Binding-site contacts:
Ligand atom N2 contacts residue ARG643 of chain 1.A at 3.2 Å (salt-bridge).
Ligand atom OP1 contacts residue ASP560 of chain 1.A at 2.5 Å (salt-bridge).
Ligand atom C1' contacts residue ARG643 of chain 1.A at 3.5 Å.
Ligand atom C2 contacts residue ARG643 of chain 1.A at 3.2 Å.
Ligand atom C4' contacts residue ARG643 of chain 1.A at 3.3 Å.
Ligand atom OP2 contacts residue ARG2007 of chain 1.A at 3.7 Å.
Ligand atom O4' contacts residue ARG643 of chain 1.A at 2.5 Å (salt-bridge).
Ligand atom N4 contacts residue ARG643 of chain 1.A at 3.1 Å.
Ligand atom C2 contacts residue ARG643 of chain 1.A at 3.1 Å.
Ligand atom C4 contacts residue ARG643 of chain 1.A at 3.4 Å.
Ligand atom P contacts residue ARG2007 of chain 1.A at 3.5 Å.
Ligand atom O6 contacts residue ASN640 of chain 1.A at 3.3 Å (h-bond).
Ligand atom O2 contacts residue ARG643 of chain 1.A at 3.2 Å (salt-bridge).
Ligand atom C2' contacts residue ARG643 of chain 1.A at 3.6 Å.
Ligand atom N2 contacts residue ASN418 of chain 1.A at 2.5 Å (h-bond).
Ligand atom OP2 contacts residue CYS564 of chain 1.A at 3.3 Å (h-bond).
Ligand atom C5' contacts residue ARG643 of chain 1.A at 3.3 Å.
Ligand atom O5' contacts residue ARG563 of chain 1.A at 3.6 Å.
Ligand atom C3' contacts residue THR607 of chain 1.A at 3.8 Å.
Ligand atom C2 contacts residue ASN418 of chain 1.A at 3.8 Å.
Ligand atom C5A contacts residue ARG609 of chain 1.A at 3.8 Å.
Ligand atom OP2 contacts residue ARG567 of chain 1.A at 3.1 Å (salt-bridge).
Ligand atom OP2 contacts residue TRP561 of chain 1.A at 3.0 Å (h-bond).
Ligand atom OP2 contacts residue THR607 of chain 1.A at 3.5 Å.
Ligand atom OP1 contacts residue ARG2007 of chain 1.A at 2.9 Å (salt-bridge).
Ligand atom N4 contacts residue SER638 of chain 1.A at 3.1 Å (h-bond).
Ligand atom C5' contacts residue ARG2007 of chain 1.A at 3.5 Å.
Ligand atom C5' contacts residue ARG609 of chain 1.A at 3.7 Å.
Ligand atom O5' contacts residue ARG2007 of chain 1.A at 3.8 Å.
Ligand atom OP1 contacts residue GLN422 of chain 1.A at 3.3 Å (h-bond).
Ligand atom OP2 contacts residue THR559 of chain 1.A at 3.3 Å (h-bond).
Ligand atom N1 contacts residue ARG643 of chain 1.A at 3.4 Å (salt-bridge).
Ligand atom OP2 contacts residue ARG567 of chain 1.A at 3.6 Å.
Ligand atom C5' contacts residue CYS564 of chain 1.A at 3.6 Å (hydrophobic).
Ligand atom C5' contacts residue THR607 of chain 1.A at 3.2 Å.
Ligand atom C4' contacts residue THR607 of chain 1.A at 3.7 Å.
Ligand atom N3 contacts residue ARG643 of chain 1.A at 3.1 Å (salt-bridge).
Ligand atom OP1 contacts residue ASP560 of chain 1.A at 3.6 Å (salt-bridge).
Ligand atom OP1 contacts residue ARG2007 of chain 1.A at 3.6 Å (salt-bridge).
Ligand atom N3 contacts residue ARG643 of chain 1.A at 3.1 Å (salt-bridge).

A small-molecule ligand and the protein it binds are described below.
Small molecule (SMILES): Cc1cn([C@H]2C[C@H](O[P](=O)(O)OC[C@H]3O[C@@H](n4cnc5c(=O)nc(N)[nH]c54)C[C@@H]3O[P](=O)(O)OC[C@H]3O[C@@H](n4ccc(N)nc4=O)C[C@@H]3O[P](=O)(O)OC[C@H]3O[C@@H](n4cnc5c(N)ncnc54)C[C@@H]3O[P](=O)(O)OC[C@H]3O[C@@H](n4cc(C)c(=O)[nH]c4=O)C[C@@H]3O)[C@@H](CO[P](=O)(O)O[C@H]3C[C@H](n4cnc5c(=O)nc(N)[nH]c54)O[C@@H]3CO[P](=O)(O)O[C@H]3C[C@H](n4cnc5c(N)ncnc54)O[C@@H]3CO[P](=O)(O)O[C@H]3C[C@H](n4ccc(N)nc4=O)O[C@@H]3COP(=O)=O)O2)c(=O)nc1N

Sequence of chain 1.A:
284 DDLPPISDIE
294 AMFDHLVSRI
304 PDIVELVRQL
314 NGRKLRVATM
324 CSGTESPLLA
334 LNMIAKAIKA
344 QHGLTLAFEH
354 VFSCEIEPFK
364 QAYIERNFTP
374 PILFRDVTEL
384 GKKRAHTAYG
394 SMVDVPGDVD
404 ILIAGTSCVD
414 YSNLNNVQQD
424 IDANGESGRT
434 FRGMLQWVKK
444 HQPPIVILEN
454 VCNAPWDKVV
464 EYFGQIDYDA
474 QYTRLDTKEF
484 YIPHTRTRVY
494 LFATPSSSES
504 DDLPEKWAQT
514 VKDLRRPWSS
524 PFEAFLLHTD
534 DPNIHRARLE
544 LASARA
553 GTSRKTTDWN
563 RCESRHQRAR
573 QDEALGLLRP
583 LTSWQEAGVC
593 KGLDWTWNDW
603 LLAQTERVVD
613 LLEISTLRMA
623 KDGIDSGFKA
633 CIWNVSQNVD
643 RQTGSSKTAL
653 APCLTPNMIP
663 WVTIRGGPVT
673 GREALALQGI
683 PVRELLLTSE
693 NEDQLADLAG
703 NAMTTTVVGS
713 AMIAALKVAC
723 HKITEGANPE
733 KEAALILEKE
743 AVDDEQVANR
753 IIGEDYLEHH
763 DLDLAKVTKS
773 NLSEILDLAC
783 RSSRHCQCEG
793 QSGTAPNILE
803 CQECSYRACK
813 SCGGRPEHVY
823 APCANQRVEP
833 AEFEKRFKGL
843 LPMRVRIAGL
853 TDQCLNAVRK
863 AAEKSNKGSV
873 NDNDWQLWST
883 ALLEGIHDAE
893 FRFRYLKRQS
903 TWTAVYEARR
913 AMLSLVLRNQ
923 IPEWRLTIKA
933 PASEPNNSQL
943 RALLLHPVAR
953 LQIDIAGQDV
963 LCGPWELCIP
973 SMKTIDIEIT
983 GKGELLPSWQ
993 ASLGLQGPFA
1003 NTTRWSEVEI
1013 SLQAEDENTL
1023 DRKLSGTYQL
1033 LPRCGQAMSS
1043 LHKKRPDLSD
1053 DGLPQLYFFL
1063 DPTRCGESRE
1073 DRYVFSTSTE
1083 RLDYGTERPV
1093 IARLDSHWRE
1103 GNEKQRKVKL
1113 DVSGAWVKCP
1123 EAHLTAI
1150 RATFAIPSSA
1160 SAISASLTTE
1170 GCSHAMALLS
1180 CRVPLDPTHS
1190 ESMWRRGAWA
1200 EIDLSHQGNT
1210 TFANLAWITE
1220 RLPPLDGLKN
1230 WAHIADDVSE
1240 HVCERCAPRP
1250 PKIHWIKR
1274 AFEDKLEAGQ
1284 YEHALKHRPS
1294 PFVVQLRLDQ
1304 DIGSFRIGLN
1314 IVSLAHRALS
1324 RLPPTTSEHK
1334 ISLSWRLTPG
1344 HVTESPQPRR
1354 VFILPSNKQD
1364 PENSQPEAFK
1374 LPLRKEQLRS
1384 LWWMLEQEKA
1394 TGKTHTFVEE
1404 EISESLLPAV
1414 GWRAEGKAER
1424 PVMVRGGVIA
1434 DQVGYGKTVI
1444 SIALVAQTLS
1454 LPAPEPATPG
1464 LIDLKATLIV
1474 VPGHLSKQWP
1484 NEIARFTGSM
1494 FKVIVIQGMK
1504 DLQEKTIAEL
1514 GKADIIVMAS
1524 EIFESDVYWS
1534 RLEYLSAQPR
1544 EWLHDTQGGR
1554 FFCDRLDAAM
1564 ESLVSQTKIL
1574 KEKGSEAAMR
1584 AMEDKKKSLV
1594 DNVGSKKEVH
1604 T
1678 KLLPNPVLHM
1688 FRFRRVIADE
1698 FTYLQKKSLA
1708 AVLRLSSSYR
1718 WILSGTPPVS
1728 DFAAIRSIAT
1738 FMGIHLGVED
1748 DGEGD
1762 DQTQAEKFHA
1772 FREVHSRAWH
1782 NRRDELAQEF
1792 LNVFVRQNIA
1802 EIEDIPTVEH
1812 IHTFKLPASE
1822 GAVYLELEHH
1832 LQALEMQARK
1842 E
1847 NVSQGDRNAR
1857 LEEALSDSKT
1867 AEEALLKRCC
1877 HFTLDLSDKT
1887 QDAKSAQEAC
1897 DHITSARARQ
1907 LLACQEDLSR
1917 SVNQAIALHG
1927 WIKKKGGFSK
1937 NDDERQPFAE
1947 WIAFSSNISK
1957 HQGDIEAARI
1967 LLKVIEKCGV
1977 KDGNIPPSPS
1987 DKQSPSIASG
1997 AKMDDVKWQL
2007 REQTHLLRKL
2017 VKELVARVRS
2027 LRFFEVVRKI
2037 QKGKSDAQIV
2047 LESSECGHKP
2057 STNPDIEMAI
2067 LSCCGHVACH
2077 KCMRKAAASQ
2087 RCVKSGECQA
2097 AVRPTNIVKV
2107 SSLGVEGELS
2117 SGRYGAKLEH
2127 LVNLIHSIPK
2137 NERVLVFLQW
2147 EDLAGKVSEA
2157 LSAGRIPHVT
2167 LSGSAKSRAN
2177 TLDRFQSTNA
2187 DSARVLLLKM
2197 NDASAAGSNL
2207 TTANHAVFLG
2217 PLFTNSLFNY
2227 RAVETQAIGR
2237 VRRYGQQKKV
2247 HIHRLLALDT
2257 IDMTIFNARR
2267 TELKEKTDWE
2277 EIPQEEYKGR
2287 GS